Binding-site contacts:
Ligand atom C5 contacts residue SO41 of chain 1.Q at 4.3 Å.
Ligand atom C5 contacts residue THR501 of chain 1.A at 4.1 Å.
Ligand atom C7 contacts residue THR501 of chain 1.A at 4.1 Å.
Ligand atom C6 contacts residue SER496 of chain 1.A at 4.2 Å.
Ligand atom C5 contacts residue GLU495 of chain 1.A at 4.5 Å.
Ligand atom C4 contacts residue ASN499 of chain 1.A at 3.9 Å.
Ligand atom O6 contacts residue GLU495 of chain 1.A at 3.2 Å.
Ligand atom C6 contacts residue GLU492 of chain 1.A at 3.8 Å.
Ligand atom O3 contacts residue ASN499 of chain 1.A at 3.6 Å.
Ligand atom C5 contacts residue ASN499 of chain 1.A at 3.5 Å.
Ligand atom O6 contacts residue SO41 of chain 1.Q at 3.9 Å.
Ligand atom C1 contacts residue GLU495 of chain 1.A at 3.9 Å.
Ligand atom O5 contacts residue THR501 of chain 1.A at 3.9 Å.
Ligand atom C3 contacts residue SO41 of chain 1.Q at 4.4 Å.
Ligand atom O5 contacts residue ASN499 of chain 1.A at 2.3 Å (h-bond).
Ligand atom O6 contacts residue SER496 of chain 1.A at 4.3 Å.
Ligand atom C6 contacts residue SO41 of chain 1.Q at 3.6 Å.
Ligand atom C1 contacts residue ASN499 of chain 1.A at 1.4 Å.
Ligand atom C4 contacts residue SO41 of chain 1.Q at 3.6 Å.
Ligand atom O5 contacts residue SER496 of chain 1.A at 4.2 Å.
Ligand atom N2 contacts residue THR501 of chain 1.A at 3.6 Å.
Ligand atom C1 contacts residue THR501 of chain 1.A at 3.8 Å.
Ligand atom C8 contacts residue THR501 of chain 1.A at 4.0 Å.
Ligand atom C6 contacts residue GLU495 of chain 1.A at 4.3 Å.
Ligand atom O4 contacts residue SO41 of chain 1.Q at 2.4 Å (h-bond).
Ligand atom C2 contacts residue THR501 of chain 1.A at 4.4 Å.
Ligand atom O6 contacts residue GLU492 of chain 1.A at 3.7 Å.
Ligand atom N2 contacts residue ASN499 of chain 1.A at 3.6 Å.
Ligand atom O5 contacts residue GLU495 of chain 1.A at 3.3 Å (salt-bridge).
Ligand atom C3 contacts residue ASN499 of chain 1.A at 3.5 Å.
Ligand atom C2 contacts residue ASN499 of chain 1.A at 2.5 Å.

This protein binds this small molecule.
Small molecule (SMILES): CC(=O)N[C@@H]1[C@@H](O)[C@H](O)[C@@H](CO)O[C@H]1O

Sequence of chain 1.A:
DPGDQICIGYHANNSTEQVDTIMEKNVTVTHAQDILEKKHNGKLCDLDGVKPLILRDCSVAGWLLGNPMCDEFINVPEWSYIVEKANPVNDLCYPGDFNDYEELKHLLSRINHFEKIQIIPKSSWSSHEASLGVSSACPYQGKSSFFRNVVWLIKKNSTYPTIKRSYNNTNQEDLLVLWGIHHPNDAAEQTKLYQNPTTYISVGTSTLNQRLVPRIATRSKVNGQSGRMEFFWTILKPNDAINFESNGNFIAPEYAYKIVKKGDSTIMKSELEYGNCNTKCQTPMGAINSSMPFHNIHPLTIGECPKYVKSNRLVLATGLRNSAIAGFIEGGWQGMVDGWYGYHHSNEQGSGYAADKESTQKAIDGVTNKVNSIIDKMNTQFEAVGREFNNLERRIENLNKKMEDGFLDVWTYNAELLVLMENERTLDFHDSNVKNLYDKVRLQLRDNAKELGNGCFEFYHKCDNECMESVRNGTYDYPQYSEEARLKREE